Binding-site contacts:
Ligand atom C2 contacts residue ASP17 of chain 1.B at 3.5 Å.
Ligand atom C6 contacts residue ASP230 of chain 1.B at 3.5 Å.
Ligand atom O7 contacts residue TYR184 of chain 1.B at 2.6 Å (h-bond).
Ligand atom C7 contacts residue ASP118 of chain 1.B at 3.4 Å.
Ligand atom O7 contacts residue PRO273 of chain 1.B at 3.5 Å.
Ligand atom C7 contacts residue TYR184 of chain 1.B at 3.4 Å (hydrophobic).
Ligand atom O7 contacts residue VAL85 of chain 1.B at 3.2 Å.
Ligand atom O6 contacts residue ASP230 of chain 1.B at 2.6 Å (salt-bridge).
Ligand atom C2 contacts residue ASP182 of chain 1.B at 3.5 Å.
Ligand atom O3 contacts residue SER19 of chain 1.B at 2.7 Å (h-bond).
Ligand atom O7 contacts residue ASP182 of chain 1.B at 3.6 Å (salt-bridge).
Ligand atom C5 contacts residue TYR184 of chain 1.B at 3.6 Å (hydrophobic).
Ligand atom C1 contacts residue ASP182 of chain 1.B at 3.6 Å.
Ligand atom C8 contacts residue SER150 of chain 1.B at 3.6 Å.
Ligand atom C7 contacts residue TRP258 of chain 1.B at 3.6 Å (hydrophobic).
Ligand atom O4 contacts residue ALA84 of chain 1.B at 3.6 Å.
Ligand atom O7 contacts residue ASP118 of chain 1.B at 2.6 Å (salt-bridge).
Ligand atom O3 contacts residue PRO273 of chain 1.B at 3.6 Å.
Ligand atom C8 contacts residue TYR184 of chain 1.B at 3.5 Å (hydrophobic).
Ligand atom C8 contacts residue TRP258 of chain 1.B at 3.6 Å (hydrophobic).
Ligand atom O6 contacts residue VAL85 of chain 1.B at 3.2 Å (h-bond).
Ligand atom O7 contacts residue PHE42 of chain 1.B at 3.3 Å.
Ligand atom O3 contacts residue ALA84 of chain 1.B at 3.0 Å (h-bond).
Ligand atom O6 contacts residue PHE42 of chain 1.B at 3.6 Å.
Ligand atom O7 contacts residue ASP230 of chain 1.B at 3.2 Å.
Ligand atom O5 contacts residue MET181 of chain 1.B at 3.2 Å (h-bond).
Ligand atom C3 contacts residue SER19 of chain 1.B at 3.2 Å.
Ligand atom O6 contacts residue ALA84 of chain 1.B at 3.2 Å (h-bond).
Ligand atom N2 contacts residue ASP17 of chain 1.B at 2.9 Å (salt-bridge).
Ligand atom C7 contacts residue MET179 of chain 1.B at 3.3 Å (hydrophobic).
Ligand atom N2 contacts residue SER19 of chain 1.B at 3.5 Å (h-bond).
Ligand atom O7 contacts residue TRP258 of chain 1.B at 2.8 Å (h-bond).
Ligand atom C8 contacts residue MET179 of chain 1.B at 3.6 Å (hydrophobic).
Ligand atom C1 contacts residue ASP17 of chain 1.B at 3.3 Å.
Ligand atom O6 contacts residue PRO273 of chain 1.B at 3.4 Å.
Ligand atom O6 contacts residue PRO149 of chain 1.B at 3.6 Å.
Ligand atom C6 contacts residue TYR184 of chain 1.B at 3.3 Å (hydrophobic).
Ligand atom O6 contacts residue MET179 of chain 1.B at 3.6 Å.
Ligand atom O7 contacts residue MET179 of chain 1.B at 3.4 Å (h-bond).
Ligand atom O4 contacts residue TRP258 of chain 1.B at 3.2 Å (h-bond).

Sequence of chain 1.B:
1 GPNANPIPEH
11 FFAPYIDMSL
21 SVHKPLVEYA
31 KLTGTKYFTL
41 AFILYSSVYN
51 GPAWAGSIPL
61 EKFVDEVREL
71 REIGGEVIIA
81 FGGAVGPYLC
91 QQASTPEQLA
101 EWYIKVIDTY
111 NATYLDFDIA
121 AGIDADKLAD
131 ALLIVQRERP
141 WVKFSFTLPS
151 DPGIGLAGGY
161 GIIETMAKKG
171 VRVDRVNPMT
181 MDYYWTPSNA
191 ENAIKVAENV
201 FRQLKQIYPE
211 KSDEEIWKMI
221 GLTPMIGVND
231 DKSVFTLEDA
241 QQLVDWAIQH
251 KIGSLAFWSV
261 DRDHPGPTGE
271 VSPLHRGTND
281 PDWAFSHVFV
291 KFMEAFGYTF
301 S

A protein and the small-molecule ligand that binds it are described below.
Small molecule (SMILES): CC(=O)N[C@@H]1[C@@H](O)[C@H](O[C@@H]2O[C@H](CO)[C@@H](O[C@@H]3O[C@H](CO)[C@@H](O[C@@H]4O[C@H](CO)[C@@H](O[C@@H]5O[C@H](CO)[C@@H](O)[C@H](O)[C@H]5NC(C)=O)[C@H](O)[C@H]4NC(C)=O)[C@H](O)[C@H]3NC(C)=O)[C@H](O)[C@H]2NC(C)=O)[C@@H](CO)O[C@H]1O